A small-molecule ligand and the protein it binds are described below.
Small molecule (SMILES): CC(=O)N[C@@H]1[C@@H](O)[C@H](O)[C@@H](CO)O[C@H]1O

Sequence of chain 1.B:
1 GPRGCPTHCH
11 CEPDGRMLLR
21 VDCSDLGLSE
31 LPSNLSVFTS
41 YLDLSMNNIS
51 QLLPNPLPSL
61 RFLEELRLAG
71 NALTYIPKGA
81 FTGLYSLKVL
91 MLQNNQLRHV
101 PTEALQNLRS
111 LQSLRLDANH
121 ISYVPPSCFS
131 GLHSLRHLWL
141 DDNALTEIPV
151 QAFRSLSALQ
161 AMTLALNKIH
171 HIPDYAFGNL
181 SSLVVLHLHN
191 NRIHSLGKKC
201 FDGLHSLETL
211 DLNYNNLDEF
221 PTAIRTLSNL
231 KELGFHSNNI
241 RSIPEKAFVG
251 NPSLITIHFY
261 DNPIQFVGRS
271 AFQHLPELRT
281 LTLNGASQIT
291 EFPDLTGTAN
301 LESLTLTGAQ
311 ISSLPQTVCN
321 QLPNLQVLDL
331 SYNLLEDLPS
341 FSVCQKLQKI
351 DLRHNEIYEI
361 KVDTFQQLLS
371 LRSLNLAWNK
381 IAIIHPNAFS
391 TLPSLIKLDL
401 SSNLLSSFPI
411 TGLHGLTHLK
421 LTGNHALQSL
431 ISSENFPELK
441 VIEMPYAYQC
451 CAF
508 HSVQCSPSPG

Binding-site contacts:
Ligand atom O7 contacts residue ASN179 of chain 1.B at 4.2 Å.
Ligand atom C2 contacts residue ARG154 of chain 1.B at 3.8 Å.
Ligand atom C7 contacts residue ARG154 of chain 1.B at 3.7 Å.
Ligand atom N2 contacts residue ARG154 of chain 1.B at 3.9 Å.
Ligand atom C5 contacts residue ASN179 of chain 1.B at 3.5 Å.
Ligand atom C3 contacts residue ASN179 of chain 1.B at 3.9 Å.
Ligand atom C8 contacts residue ARG154 of chain 1.B at 3.6 Å.
Ligand atom O5 contacts residue SER157 of chain 1.B at 3.5 Å.
Ligand atom O7 contacts residue ARG154 of chain 1.B at 3.5 Å (salt-bridge).
Ligand atom O5 contacts residue ARG154 of chain 1.B at 4.2 Å.
Ligand atom C4 contacts residue ASN179 of chain 1.B at 4.2 Å.
Ligand atom C6 contacts residue SER157 of chain 1.B at 4.0 Å.
Ligand atom C5 contacts residue SER157 of chain 1.B at 4.2 Å.
Ligand atom O6 contacts residue SER157 of chain 1.B at 3.1 Å (h-bond).
Ligand atom N2 contacts residue ASN179 of chain 1.B at 2.9 Å (h-bond).
Ligand atom O7 contacts residue SER155 of chain 1.B at 3.6 Å.
Ligand atom O5 contacts residue ASN179 of chain 1.B at 2.3 Å (h-bond).
Ligand atom C1 contacts residue ARG154 of chain 1.B at 3.7 Å.
Ligand atom C2 contacts residue ASN179 of chain 1.B at 2.5 Å.
Ligand atom C1 contacts residue ASN179 of chain 1.B at 1.4 Å.
Ligand atom C7 contacts residue ASN179 of chain 1.B at 3.7 Å.